Sequence of chain 1.A:
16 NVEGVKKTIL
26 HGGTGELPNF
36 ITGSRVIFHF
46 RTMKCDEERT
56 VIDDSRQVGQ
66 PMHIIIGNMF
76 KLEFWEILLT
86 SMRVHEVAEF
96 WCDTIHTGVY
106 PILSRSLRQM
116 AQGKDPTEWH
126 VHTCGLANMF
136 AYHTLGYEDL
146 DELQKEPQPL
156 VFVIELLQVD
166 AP

The small molecule below binds the protein below.
Small molecule (SMILES): C/C=C(\C)CC/C=C(\C)CCC=C(C)C

Binding-site contacts:
Ligand atom C1 contacts residue ILE69 of chain 2.A at 4.3 Å (hydrophobic).
Ligand atom C15 contacts residue PHE157 of chain 2.A at 3.5 Å (hydrophobic).
Ligand atom C13 contacts residue PHE45 of chain 2.A at 4.4 Å (hydrophobic).
Ligand atom C15 contacts residue THR47 of chain 2.A at 3.8 Å.
Ligand atom C11 contacts residue TRP80 of chain 2.A at 4.0 Å (hydrophobic).
Ligand atom C1 contacts residue ILE70 of chain 2.A at 3.8 Å (hydrophobic).
Ligand atom C5 contacts residue TRP80 of chain 2.A at 4.0 Å (hydrophobic).
Ligand atom C8 contacts residue LEU108 of chain 2.A at 4.1 Å (hydrophobic).
Ligand atom C10 contacts residue ILE69 of chain 2.A at 3.9 Å (hydrophobic).
Ligand atom C2 contacts residue ILE69 of chain 2.A at 4.3 Å (hydrophobic).
Ligand atom C14 contacts residue TRP80 of chain 2.A at 3.6 Å (hydrophobic).
Ligand atom C8 contacts residue LEU112 of chain 2.A at 4.2 Å (hydrophobic).
Ligand atom C15 contacts residue PHE45 of chain 2.A at 3.3 Å (hydrophobic).
Ligand atom C12 contacts residue PHE43 of chain 2.A at 4.4 Å (hydrophobic).
Ligand atom C5 contacts residue TRP124 of chain 1.A at 4.0 Å (hydrophobic).
Ligand atom C10 contacts residue PHE43 of chain 2.A at 4.5 Å (hydrophobic).
Ligand atom C9 contacts residue TRP80 of chain 2.A at 4.2 Å (hydrophobic).
Ligand atom C9 contacts residue LEU108 of chain 2.A at 3.4 Å (hydrophobic).
Ligand atom C10 contacts residue LEU112 of chain 2.A at 3.5 Å (hydrophobic).
Ligand atom C10 contacts residue MET67 of chain 2.A at 3.6 Å (hydrophobic).
Ligand atom C6 contacts residue ILE69 of chain 2.A at 3.8 Å (hydrophobic).
Ligand atom C3 contacts residue ILE69 of chain 2.A at 4.4 Å (hydrophobic).
Ligand atom C7 contacts residue ILE69 of chain 2.A at 4.1 Å (hydrophobic).
Ligand atom C11 contacts residue PHE43 of chain 2.A at 4.1 Å (hydrophobic).
Ligand atom C8 contacts residue ILE69 of chain 2.A at 4.1 Å (hydrophobic).
Ligand atom C15 contacts residue TYR105 of chain 2.A at 4.2 Å (hydrophobic).
Ligand atom C7 contacts residue TRP80 of chain 2.A at 4.0 Å (hydrophobic).
Ligand atom C7 contacts residue LEU108 of chain 2.A at 3.8 Å (hydrophobic).

Sequence of chain 2.A:
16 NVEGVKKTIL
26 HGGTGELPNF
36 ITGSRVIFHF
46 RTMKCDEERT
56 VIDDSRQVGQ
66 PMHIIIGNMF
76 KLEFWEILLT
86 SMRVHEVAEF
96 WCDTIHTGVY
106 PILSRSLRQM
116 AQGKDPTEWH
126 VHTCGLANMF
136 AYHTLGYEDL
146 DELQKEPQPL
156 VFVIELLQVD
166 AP